Sequence of chain 1.F:
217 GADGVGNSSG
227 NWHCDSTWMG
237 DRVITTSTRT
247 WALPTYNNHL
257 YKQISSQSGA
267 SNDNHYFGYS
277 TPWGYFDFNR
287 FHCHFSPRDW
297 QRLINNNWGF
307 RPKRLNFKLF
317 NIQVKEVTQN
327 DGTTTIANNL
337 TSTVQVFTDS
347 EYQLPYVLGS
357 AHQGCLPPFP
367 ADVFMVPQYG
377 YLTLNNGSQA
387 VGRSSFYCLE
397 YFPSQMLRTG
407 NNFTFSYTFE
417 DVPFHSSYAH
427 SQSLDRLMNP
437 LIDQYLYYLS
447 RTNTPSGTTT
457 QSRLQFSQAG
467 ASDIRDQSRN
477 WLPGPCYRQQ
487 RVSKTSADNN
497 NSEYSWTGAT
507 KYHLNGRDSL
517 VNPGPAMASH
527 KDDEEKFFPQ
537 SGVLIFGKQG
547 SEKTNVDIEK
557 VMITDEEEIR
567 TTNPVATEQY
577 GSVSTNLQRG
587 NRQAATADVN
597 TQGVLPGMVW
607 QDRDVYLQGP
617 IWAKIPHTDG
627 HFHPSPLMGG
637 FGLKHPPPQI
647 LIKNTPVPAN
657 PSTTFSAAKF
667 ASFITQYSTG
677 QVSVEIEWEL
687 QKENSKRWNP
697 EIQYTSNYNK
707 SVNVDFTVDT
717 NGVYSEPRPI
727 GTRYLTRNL

A protein and the small-molecule ligand that binds it are described below.
Small molecule (SMILES): Nc1ncnc2c1ncn2[C@H]1C[C@H](O)[C@@H](COP(=O)(O)O)O1

Binding-site contacts:
Ligand atom C6 contacts residue PRO419 of chain 1.F at 4.1 Å (hydrophobic).
Ligand atom O1P contacts residue PRO630 of chain 1.F at 4.3 Å.
Ligand atom C6 contacts residue VAL418 of chain 1.F at 4.0 Å (hydrophobic).
Ligand atom N6 contacts residue SER631 of chain 1.F at 4.2 Å.
Ligand atom C8 contacts residue HIS629 of chain 1.F at 3.6 Å.
Ligand atom N6 contacts residue PRO419 of chain 1.F at 4.5 Å.
Ligand atom C1' contacts residue PRO630 of chain 1.F at 4.0 Å (hydrophobic).
Ligand atom C4 contacts residue PRO630 of chain 1.F at 3.6 Å (hydrophobic).
Ligand atom O5' contacts residue PRO630 of chain 1.F at 3.9 Å.
Ligand atom C5 contacts residue SER631 of chain 1.F at 3.9 Å.
Ligand atom C1' contacts residue HIS629 of chain 1.F at 3.8 Å.
Ligand atom N7 contacts residue SER631 of chain 1.F at 3.3 Å.
Ligand atom C2 contacts residue PRO630 of chain 1.F at 3.5 Å (hydrophobic).
Ligand atom N1 contacts residue GLY638 of chain 1.F at 3.5 Å (h-bond).
Ligand atom C4 contacts residue SER631 of chain 1.F at 4.4 Å.
Ligand atom P contacts residue HIS627 of chain 1.F at 4.0 Å.
Ligand atom C6 contacts residue GLY638 of chain 1.F at 3.9 Å.
Ligand atom N6 contacts residue PHE637 of chain 1.F at 4.0 Å.
Ligand atom N6 contacts residue GLY638 of chain 1.F at 3.0 Å (h-bond).
Ligand atom C6 contacts residue SER631 of chain 1.F at 4.3 Å.
Ligand atom N1 contacts residue PRO419 of chain 1.F at 4.4 Å.
Ligand atom N9 contacts residue HIS629 of chain 1.F at 4.3 Å.
Ligand atom C4 contacts residue PRO419 of chain 1.F at 4.4 Å (hydrophobic).
Ligand atom C8 contacts residue SER631 of chain 1.F at 3.8 Å.
Ligand atom N3 contacts residue PRO630 of chain 1.F at 3.3 Å.
Ligand atom O1P contacts residue LYS640 of chain 1.F at 4.4 Å.
Ligand atom C6 contacts residue PRO630 of chain 1.F at 4.3 Å (hydrophobic).
Ligand atom N6 contacts residue VAL418 of chain 1.F at 3.5 Å.
Ligand atom N1 contacts residue PRO630 of chain 1.F at 4.0 Å.
Ligand atom O4' contacts residue PRO630 of chain 1.F at 3.4 Å.
Ligand atom N1 contacts residue VAL418 of chain 1.F at 4.1 Å.
Ligand atom N7 contacts residue PRO419 of chain 1.F at 4.0 Å.
Ligand atom N9 contacts residue PRO630 of chain 1.F at 4.0 Å.
Ligand atom O4' contacts residue HIS629 of chain 1.F at 4.2 Å.
Ligand atom C2' contacts residue HIS629 of chain 1.F at 4.5 Å.
Ligand atom N7 contacts residue HIS629 of chain 1.F at 4.3 Å.
Ligand atom P contacts residue PRO630 of chain 1.F at 4.5 Å.
Ligand atom C5 contacts residue PRO630 of chain 1.F at 4.1 Å (hydrophobic).
Ligand atom C8 contacts residue PRO419 of chain 1.F at 4.4 Å (hydrophobic).
Ligand atom C5 contacts residue PRO419 of chain 1.F at 4.0 Å (hydrophobic).